Binding-site contacts:
Ligand atom C31 contacts residue LEU31 of chain 1.P at 4.2 Å (hydrophobic).
Ligand atom O1 contacts residue TRP62 of chain 1.T at 3.3 Å.
Ligand atom C10 contacts residue TRP62 of chain 1.T at 4.1 Å (hydrophobic).
Ligand atom C37 contacts residue PEK1 of chain 1.RB at 4.2 Å.
Ligand atom C4 contacts residue MET40 of chain 1.P at 3.7 Å (hydrophobic).
Ligand atom O6 contacts residue SER61 of chain 1.T at 4.1 Å.
Ligand atom C11 contacts residue GLY63 of chain 1.T at 3.9 Å.
Ligand atom C43 contacts residue PGV1 of chain 1.KB at 4.4 Å.
Ligand atom O61 contacts residue TRP34 of chain 1.P at 2.7 Å (h-bond).
Ligand atom O6 contacts residue TRP62 of chain 1.T at 3.3 Å.
Ligand atom O1 contacts residue GLY63 of chain 1.T at 4.0 Å.
Ligand atom C2 contacts residue PHE69 of chain 1.T at 4.2 Å (hydrophobic).
Ligand atom C19 contacts residue LEU43 of chain 1.P at 4.0 Å (hydrophobic).
Ligand atom C6 contacts residue PHE69 of chain 1.T at 4.4 Å (hydrophobic).
Ligand atom O16 contacts residue TRP34 of chain 1.P at 4.1 Å.
Ligand atom C43 contacts residue PEK1 of chain 1.RB at 3.6 Å.
Ligand atom C9 contacts residue TRP62 of chain 1.T at 3.9 Å (hydrophobic).
Ligand atom C18 contacts residue PEK1 of chain 1.RB at 4.2 Å.
Ligand atom O5 contacts residue MET40 of chain 1.P at 3.7 Å.
Ligand atom C57 contacts residue TRP62 of chain 1.T at 3.6 Å (hydrophobic).
Ligand atom C22 contacts residue PEK1 of chain 1.RB at 4.0 Å.
Ligand atom C11 contacts residue TRP62 of chain 1.T at 4.0 Å (hydrophobic).
Ligand atom C9 contacts residue GLY63 of chain 1.T at 3.6 Å.
Ligand atom O61 contacts residue SER61 of chain 1.T at 3.5 Å (h-bond).
Ligand atom C31 contacts residue PEK1 of chain 1.RB at 4.0 Å.
Ligand atom O61 contacts residue MET40 of chain 1.P at 3.2 Å (h-bond).
Ligand atom O16 contacts residue MET40 of chain 1.P at 4.5 Å.
Ligand atom C4 contacts residue TRP34 of chain 1.P at 3.6 Å (hydrophobic).
Ligand atom C57 contacts residue TRP34 of chain 1.P at 2.9 Å (hydrophobic).
Ligand atom O6 contacts residue GLY63 of chain 1.T at 3.1 Å (h-bond).
Ligand atom C6 contacts residue MET40 of chain 1.P at 4.2 Å (hydrophobic).
Ligand atom C25 contacts residue LEU43 of chain 1.P at 4.4 Å (hydrophobic).
Ligand atom C18 contacts residue TRP34 of chain 1.P at 4.0 Å (hydrophobic).
Ligand atom C28 contacts residue PEK1 of chain 1.RB at 4.0 Å.
Ligand atom C6 contacts residue TRP34 of chain 1.P at 4.0 Å (hydrophobic).
Ligand atom C8 contacts residue GLY63 of chain 1.T at 3.8 Å.
Ligand atom C57 contacts residue MET40 of chain 1.P at 4.0 Å (hydrophobic).
Ligand atom O5 contacts residue TRP34 of chain 1.P at 3.1 Å.
Ligand atom C57 contacts residue SER61 of chain 1.T at 3.4 Å.
Ligand atom C1 contacts residue PHE69 of chain 1.T at 4.0 Å (hydrophobic).

Sequence of chain 1.T:
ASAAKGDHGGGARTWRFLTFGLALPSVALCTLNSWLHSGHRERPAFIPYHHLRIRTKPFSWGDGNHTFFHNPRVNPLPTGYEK

A small-molecule ligand and the protein it binds are described below.
Small molecule (SMILES): CCCCCCCCCCO[C@@H]1O[C@H](CO)[C@@H](O[C@H]2O[C@H](CO)[C@@H](O)[C@H](O)[C@H]2O)[C@H](O)[C@H]1O

Sequence of chain 1.P:
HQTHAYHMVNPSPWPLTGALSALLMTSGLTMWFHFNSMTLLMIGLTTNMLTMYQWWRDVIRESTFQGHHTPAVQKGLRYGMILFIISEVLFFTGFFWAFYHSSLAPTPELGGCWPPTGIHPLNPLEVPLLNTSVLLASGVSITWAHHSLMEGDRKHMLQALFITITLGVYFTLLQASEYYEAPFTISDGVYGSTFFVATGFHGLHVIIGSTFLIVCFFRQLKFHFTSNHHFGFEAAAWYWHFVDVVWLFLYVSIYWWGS